Binding-site contacts:
Ligand atom CA contacts residue GLU63 of chain 1.A at 3.4 Å.
Ligand atom CD2 contacts residue TYR159 of chain 1.A at 3.4 Å (hydrophobic).
Ligand atom ND1 contacts residue LEU156 of chain 1.A at 3.5 Å.
Ligand atom CD contacts residue VAL76 of chain 1.A at 3.5 Å (hydrophobic).
Ligand atom O contacts residue LYS66 of chain 1.A at 3.1 Å (salt-bridge).
Ligand atom CG2 contacts residue TYR59 of chain 1.A at 3.5 Å (hydrophobic).
Ligand atom CD1 contacts residue ARG97 of chain 1.A at 3.5 Å.
Ligand atom N contacts residue GLU63 of chain 1.A at 2.9 Å (salt-bridge).
Ligand atom CD2 contacts residue ALA150 of chain 1.A at 3.6 Å (hydrophobic).
Ligand atom N contacts residue TYR159 of chain 1.A at 3.6 Å.
Ligand atom CA contacts residue TYR7 of chain 1.A at 3.1 Å (hydrophobic).
Ligand atom OXT contacts residue LYS146 of chain 1.A at 3.1 Å (salt-bridge).
Ligand atom CD1 contacts residue HIS70 of chain 1.A at 3.5 Å.
Ligand atom N contacts residue TYR99 of chain 1.A at 2.8 Å (h-bond).
Ligand atom N contacts residue TYR7 of chain 1.A at 2.6 Å (h-bond).
Ligand atom CD1 contacts residue VAL67 of chain 1.A at 3.5 Å (hydrophobic).
Ligand atom N contacts residue TYR171 of chain 1.A at 2.7 Å (h-bond).
Ligand atom CA contacts residue ASP77 of chain 1.A at 3.5 Å.
Ligand atom CG1 contacts residue LYS66 of chain 1.A at 3.3 Å.
Ligand atom CD2 contacts residue TYR99 of chain 1.A at 3.5 Å (hydrophobic).
Ligand atom O contacts residue HIS70 of chain 1.A at 3.1 Å (h-bond).
Ligand atom O contacts residue THR143 of chain 1.A at 2.7 Å (h-bond).
Ligand atom CD2 contacts residue PHE9 of chain 1.A at 3.6 Å (hydrophobic).
Ligand atom O contacts residue LYS146 of chain 1.A at 3.2 Å (salt-bridge).
Ligand atom N contacts residue ASP77 of chain 1.A at 2.7 Å (salt-bridge).
Ligand atom CB contacts residue ASP77 of chain 1.A at 3.5 Å.
Ligand atom CD2 contacts residue VAL152 of chain 1.A at 3.5 Å (hydrophobic).
Ligand atom O contacts residue TYR159 of chain 1.A at 2.5 Å (h-bond).
Ligand atom CD2 contacts residue TYR7 of chain 1.A at 3.5 Å (hydrophobic).
Ligand atom C contacts residue ASP77 of chain 1.A at 3.5 Å.
Ligand atom O contacts residue TRP147 of chain 1.A at 3.0 Å (h-bond).
Ligand atom CG contacts residue GLU63 of chain 1.A at 3.5 Å.
Ligand atom CE1 contacts residue LEU156 of chain 1.A at 3.5 Å (hydrophobic).
Ligand atom O contacts residue THR73 of chain 1.A at 3.5 Å (h-bond).
Ligand atom CA contacts residue TYR171 of chain 1.A at 3.5 Å (hydrophobic).
Ligand atom O contacts residue TYR7 of chain 1.A at 3.4 Å.
Ligand atom C contacts residue TYR7 of chain 1.A at 3.2 Å (hydrophobic).
Ligand atom OE1 contacts residue VAL76 of chain 1.A at 3.4 Å.
Ligand atom CB contacts residue TYR99 of chain 1.A at 3.4 Å (hydrophobic).
Ligand atom CG2 contacts residue GLU63 of chain 1.A at 3.3 Å.

Sequence of chain 1.A:
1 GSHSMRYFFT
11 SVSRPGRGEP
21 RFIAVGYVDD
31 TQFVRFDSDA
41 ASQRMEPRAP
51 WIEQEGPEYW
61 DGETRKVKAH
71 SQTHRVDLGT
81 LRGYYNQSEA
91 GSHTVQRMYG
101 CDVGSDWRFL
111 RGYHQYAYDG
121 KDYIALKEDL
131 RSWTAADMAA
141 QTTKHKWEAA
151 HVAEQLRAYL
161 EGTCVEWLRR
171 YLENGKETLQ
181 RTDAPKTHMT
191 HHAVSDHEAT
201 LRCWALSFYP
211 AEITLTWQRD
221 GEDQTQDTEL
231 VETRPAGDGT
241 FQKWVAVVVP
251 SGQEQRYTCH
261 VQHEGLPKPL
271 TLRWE

A small-molecule ligand and the protein it binds are described below.
Small molecule (SMILES): CC(C)C[C@H](NC(=O)[C@H](CC(C)C)NC(=O)[C@H](CC(=O)O)NC(=O)[C@H](CC(=O)O)NC(=O)[C@H](Cc1cnc[nH]1)NC(=O)[C@H](CC(C)C)NC(=O)[C@@H](N)C(C)C)C(=O)N[C@@H](CCC(=O)O)C(=O)N[C@@H](C)C(=O)O